Binding-site contacts:
Ligand atom N2 contacts residue GLN126 of chain 2.A at 4.4 Å.
Ligand atom C5 contacts residue ASN127 of chain 2.A at 3.5 Å.
Ligand atom C1 contacts residue ASN127 of chain 2.A at 1.4 Å.
Ligand atom N2 contacts residue ASN127 of chain 2.A at 3.2 Å (h-bond).
Ligand atom O7 contacts residue ASN127 of chain 2.A at 3.3 Å (h-bond).
Ligand atom C3 contacts residue ASN127 of chain 2.A at 3.8 Å.
Ligand atom C7 contacts residue ASN127 of chain 2.A at 3.5 Å.
Ligand atom C4 contacts residue ASN127 of chain 2.A at 4.2 Å.
Ligand atom C8 contacts residue GLN126 of chain 2.A at 3.9 Å.
Ligand atom C7 contacts residue GLN126 of chain 2.A at 4.1 Å.
Ligand atom C2 contacts residue ASN127 of chain 2.A at 2.5 Å.
Ligand atom O5 contacts residue ASN127 of chain 2.A at 2.2 Å (h-bond).

A protein and the small-molecule ligand that binds it are described below.
Small molecule (SMILES): CC(=O)N[C@@H]1[C@@H](O)[C@H](O)[C@@H](CO)O[C@H]1O

Sequence of chain 2.A:
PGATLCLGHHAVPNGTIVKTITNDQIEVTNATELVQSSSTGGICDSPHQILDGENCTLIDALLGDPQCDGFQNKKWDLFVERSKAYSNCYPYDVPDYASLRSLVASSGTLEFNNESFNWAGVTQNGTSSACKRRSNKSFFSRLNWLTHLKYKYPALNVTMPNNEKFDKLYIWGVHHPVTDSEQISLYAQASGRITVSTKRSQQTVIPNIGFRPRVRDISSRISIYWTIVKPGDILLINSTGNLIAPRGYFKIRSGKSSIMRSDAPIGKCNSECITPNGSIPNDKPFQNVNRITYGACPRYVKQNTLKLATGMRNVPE